Binding-site contacts:
Ligand atom O7 contacts residue ASN326 of chain 1.C at 3.9 Å.
Ligand atom N2 contacts residue ASN326 of chain 1.C at 2.9 Å (h-bond).
Ligand atom C1 contacts residue ASN326 of chain 1.C at 1.4 Å.
Ligand atom C5 contacts residue ASN326 of chain 1.C at 3.7 Å.
Ligand atom C4 contacts residue ASN326 of chain 1.C at 4.3 Å.
Ligand atom C3 contacts residue ASN326 of chain 1.C at 3.8 Å.
Ligand atom O5 contacts residue ASN326 of chain 1.C at 2.4 Å (h-bond).
Ligand atom C2 contacts residue ASN326 of chain 1.C at 2.5 Å.
Ligand atom C7 contacts residue ASN326 of chain 1.C at 3.8 Å.

A protein and the small-molecule ligand that binds it are described below.
Small molecule (SMILES): CC(=O)N[C@@H]1[C@@H](O)[C@H](O)[C@@H](CO)O[C@H]1O

Sequence of chain 1.C:
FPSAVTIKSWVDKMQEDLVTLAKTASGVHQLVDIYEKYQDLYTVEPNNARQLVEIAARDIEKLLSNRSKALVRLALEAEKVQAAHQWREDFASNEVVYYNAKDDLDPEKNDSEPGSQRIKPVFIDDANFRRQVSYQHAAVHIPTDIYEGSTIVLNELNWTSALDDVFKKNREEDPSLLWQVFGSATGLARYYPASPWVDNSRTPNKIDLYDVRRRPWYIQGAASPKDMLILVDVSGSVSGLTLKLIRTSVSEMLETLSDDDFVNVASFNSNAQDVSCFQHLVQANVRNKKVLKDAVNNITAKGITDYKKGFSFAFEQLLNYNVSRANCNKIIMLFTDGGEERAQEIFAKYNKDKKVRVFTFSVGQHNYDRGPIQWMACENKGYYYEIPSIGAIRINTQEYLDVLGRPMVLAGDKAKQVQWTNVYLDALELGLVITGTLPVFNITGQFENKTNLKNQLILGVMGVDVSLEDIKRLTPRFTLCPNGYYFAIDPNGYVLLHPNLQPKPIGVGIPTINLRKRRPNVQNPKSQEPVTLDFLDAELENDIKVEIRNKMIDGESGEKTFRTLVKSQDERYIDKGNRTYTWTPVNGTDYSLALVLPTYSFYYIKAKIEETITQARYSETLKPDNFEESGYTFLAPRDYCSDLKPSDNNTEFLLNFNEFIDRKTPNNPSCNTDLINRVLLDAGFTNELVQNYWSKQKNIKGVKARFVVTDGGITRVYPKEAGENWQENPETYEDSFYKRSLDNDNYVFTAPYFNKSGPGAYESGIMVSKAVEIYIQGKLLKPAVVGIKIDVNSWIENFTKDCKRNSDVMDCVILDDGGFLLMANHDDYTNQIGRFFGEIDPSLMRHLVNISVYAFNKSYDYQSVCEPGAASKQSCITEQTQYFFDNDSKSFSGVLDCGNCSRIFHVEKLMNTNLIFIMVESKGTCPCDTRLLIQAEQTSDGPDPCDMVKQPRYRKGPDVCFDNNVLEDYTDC